This small molecule binds to this protein.
Small molecule (SMILES): NC(=O)CC[C@H](NC(=O)[C@@H]1CCCN1C(=O)[C@@H](N)Cc1c[nH]cn1)C(=O)NCC(=O)N1CCC[C@H]1C(=O)N1CCC[C@H]1C(=O)N[C@@H](CS)C(=O)N[C@@H](CCCC[NH3+])C(N)=O

Sequence of chain 4.A:
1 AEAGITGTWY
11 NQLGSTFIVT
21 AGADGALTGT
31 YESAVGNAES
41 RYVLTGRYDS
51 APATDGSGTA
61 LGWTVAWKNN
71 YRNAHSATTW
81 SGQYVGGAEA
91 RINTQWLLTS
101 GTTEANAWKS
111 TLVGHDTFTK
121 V

Sequence of chain 2.A:
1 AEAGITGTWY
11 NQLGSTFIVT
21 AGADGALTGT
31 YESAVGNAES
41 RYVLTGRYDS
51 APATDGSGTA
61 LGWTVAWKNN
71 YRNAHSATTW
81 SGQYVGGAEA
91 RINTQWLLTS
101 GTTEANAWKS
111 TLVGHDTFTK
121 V

Binding-site contacts:
Ligand atom N contacts residue ALA34 of chain 2.A at 3.5 Å.
Ligand atom CD2 contacts residue SER76 of chain 2.A at 3.7 Å.
Ligand atom CB contacts residue TRP67 of chain 2.A at 3.8 Å (hydrophobic).
Ligand atom CA contacts residue TRP108 of chain 4.A at 3.8 Å (hydrophobic).
Ligand atom N contacts residue LEA1 of chain 2.C at 1.3 Å.
Ligand atom C contacts residue LEA1 of chain 2.C at 2.9 Å.
Ligand atom OE1 contacts residue TRP67 of chain 2.A at 3.8 Å.
Ligand atom CB contacts residue SER33 of chain 2.A at 3.6 Å.
Ligand atom CA contacts residue ALA34 of chain 2.A at 3.7 Å (hydrophobic).
Ligand atom CD contacts residue LEU13 of chain 2.A at 3.1 Å (hydrophobic).
Ligand atom CB contacts residue TRP67 of chain 2.A at 3.7 Å (hydrophobic).
Ligand atom OE1 contacts residue LEU98 of chain 2.A at 3.5 Å.
Ligand atom CD contacts residue THR78 of chain 2.A at 3.8 Å.
Ligand atom O contacts residue LEA1 of chain 2.C at 3.3 Å.
Ligand atom CD contacts residue LEA1 of chain 2.C at 3.8 Å.
Ligand atom CG contacts residue TRP67 of chain 2.A at 3.6 Å (hydrophobic).
Ligand atom NE2 contacts residue TRP96 of chain 2.A at 3.4 Å.
Ligand atom CA contacts residue LEU13 of chain 2.A at 3.6 Å (hydrophobic).
Ligand atom CE1 contacts residue TRP67 of chain 2.A at 3.6 Å (hydrophobic).
Ligand atom NE2 contacts residue ALA74 of chain 2.A at 3.9 Å.
Ligand atom CB contacts residue TYR42 of chain 2.A at 3.5 Å (hydrophobic).
Ligand atom NE2 contacts residue SER76 of chain 2.A at 3.0 Å (h-bond).
Ligand atom CD contacts residue ALA74 of chain 2.A at 3.9 Å (hydrophobic).
Ligand atom C contacts residue SER33 of chain 2.A at 3.8 Å.
Ligand atom NE2 contacts residue TRP67 of chain 2.A at 3.7 Å.
Ligand atom N contacts residue LEA1 of chain 2.C at 3.4 Å (h-bond).
Ligand atom CG contacts residue TYR42 of chain 2.A at 3.7 Å (hydrophobic).
Ligand atom O contacts residue LEU13 of chain 2.A at 3.8 Å.
Ligand atom CD contacts residue TRP108 of chain 4.A at 3.5 Å (hydrophobic).
Ligand atom O contacts residue SER33 of chain 2.A at 3.0 Å.
Ligand atom CB contacts residue LEA1 of chain 2.C at 2.7 Å.
Ligand atom OE1 contacts residue THR78 of chain 2.A at 2.7 Å (h-bond).
Ligand atom NE2 contacts residue THR78 of chain 2.A at 3.9 Å.
Ligand atom CG contacts residue ALA34 of chain 2.A at 3.4 Å (hydrophobic).
Ligand atom CD contacts residue TRP108 of chain 4.A at 3.9 Å (hydrophobic).
Ligand atom CB contacts residue LEA1 of chain 2.C at 3.7 Å.
Ligand atom CD contacts residue ARG72 of chain 2.A at 3.6 Å.
Ligand atom CA contacts residue LEA1 of chain 2.C at 2.4 Å.
Ligand atom SG contacts residue LEA1 of chain 2.C at 1.8 Å.
Ligand atom CD contacts residue ALA34 of chain 2.A at 3.5 Å (hydrophobic).